Sequence of chain 32.B:
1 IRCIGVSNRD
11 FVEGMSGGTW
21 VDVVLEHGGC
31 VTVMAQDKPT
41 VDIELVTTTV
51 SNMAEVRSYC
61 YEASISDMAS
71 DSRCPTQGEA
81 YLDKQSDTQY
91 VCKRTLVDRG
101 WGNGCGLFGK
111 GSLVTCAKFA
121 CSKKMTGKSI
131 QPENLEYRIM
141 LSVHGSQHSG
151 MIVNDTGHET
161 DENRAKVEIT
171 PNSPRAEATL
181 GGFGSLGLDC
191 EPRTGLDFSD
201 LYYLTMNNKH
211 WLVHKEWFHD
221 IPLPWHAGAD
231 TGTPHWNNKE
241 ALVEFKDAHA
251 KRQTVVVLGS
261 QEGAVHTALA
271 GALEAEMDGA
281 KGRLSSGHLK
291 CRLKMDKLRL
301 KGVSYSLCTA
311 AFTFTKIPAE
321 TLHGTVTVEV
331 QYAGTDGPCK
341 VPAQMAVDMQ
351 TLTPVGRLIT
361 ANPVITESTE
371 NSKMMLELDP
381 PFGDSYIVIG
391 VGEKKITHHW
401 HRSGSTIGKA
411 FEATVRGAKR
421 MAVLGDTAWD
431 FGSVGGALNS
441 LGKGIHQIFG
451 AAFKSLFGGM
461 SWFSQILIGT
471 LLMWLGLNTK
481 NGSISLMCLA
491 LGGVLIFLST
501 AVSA

Binding-site contacts:
Ligand atom N2 contacts residue ASN154 of chain 32.B at 2.9 Å.
Ligand atom O5 contacts residue MET151 of chain 32.B at 3.7 Å.
Ligand atom C5 contacts residue MET151 of chain 32.B at 4.1 Å (hydrophobic).
Ligand atom O3 contacts residue MET151 of chain 32.B at 4.2 Å.
Ligand atom C4 contacts residue MET151 of chain 32.B at 3.5 Å (hydrophobic).
Ligand atom C5 contacts residue ASN154 of chain 32.B at 3.7 Å.
Ligand atom C7 contacts residue ASN154 of chain 32.B at 3.4 Å.
Ligand atom C8 contacts residue ASN154 of chain 32.B at 3.0 Å.
Ligand atom C3 contacts residue ASN154 of chain 32.B at 3.9 Å.
Ligand atom C1 contacts residue MET151 of chain 32.B at 4.2 Å (hydrophobic).
Ligand atom C2 contacts residue ASN154 of chain 32.B at 2.5 Å.
Ligand atom O5 contacts residue ASN154 of chain 32.B at 2.4 Å (h-bond).
Ligand atom C1 contacts residue ASN154 of chain 32.B at 1.4 Å.
Ligand atom C4 contacts residue ASN154 of chain 32.B at 4.2 Å.
Ligand atom C2 contacts residue MET151 of chain 32.B at 4.0 Å (hydrophobic).
Ligand atom O7 contacts residue ASN154 of chain 32.B at 4.3 Å.
Ligand atom O4 contacts residue MET151 of chain 32.B at 4.4 Å.
Ligand atom C3 contacts residue MET151 of chain 32.B at 4.1 Å (hydrophobic).

The small molecule below binds the protein below.
Small molecule (SMILES): CC(=O)N[C@@H]1[C@@H](O)[C@H](O)[C@@H](CO)O[C@H]1O